The small molecule below binds the protein below.
Small molecule (SMILES): CC1=CC(C)(C)Nc2cc3c(cc21)OCO3

Sequence of chain 1.A:
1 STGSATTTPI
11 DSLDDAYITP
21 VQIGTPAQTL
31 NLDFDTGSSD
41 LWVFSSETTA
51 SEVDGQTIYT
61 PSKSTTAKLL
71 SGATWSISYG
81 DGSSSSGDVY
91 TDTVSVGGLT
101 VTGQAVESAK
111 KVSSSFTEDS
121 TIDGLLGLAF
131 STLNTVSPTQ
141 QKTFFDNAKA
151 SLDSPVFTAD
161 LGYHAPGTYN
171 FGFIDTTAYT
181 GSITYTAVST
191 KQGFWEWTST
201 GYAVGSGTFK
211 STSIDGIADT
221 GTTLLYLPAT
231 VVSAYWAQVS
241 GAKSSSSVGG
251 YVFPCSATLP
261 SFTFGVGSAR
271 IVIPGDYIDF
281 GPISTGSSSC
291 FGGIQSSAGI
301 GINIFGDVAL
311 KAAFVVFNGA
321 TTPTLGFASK

Binding-site contacts:
Ligand atom N contacts residue SER115 of chain 1.A at 4.0 Å.
Ligand atom C1 contacts residue ILE122 of chain 1.A at 4.5 Å (hydrophobic).
Ligand atom N contacts residue ASP81 of chain 1.A at 2.5 Å (salt-bridge).
Ligand atom O1 contacts residue ASP35 of chain 1.A at 3.7 Å.
Ligand atom O1 contacts residue ASP33 of chain 1.A at 3.9 Å.
Ligand atom C5 contacts residue ASP33 of chain 1.A at 4.5 Å.
Ligand atom O1 contacts residue GLY221 of chain 1.A at 3.2 Å (h-bond).
Ligand atom O1 contacts residue LEU125 of chain 1.A at 3.4 Å.
Ligand atom C5 contacts residue PHE116 of chain 1.A at 3.8 Å (hydrophobic).
Ligand atom C9 contacts residue TYR79 of chain 1.A at 4.0 Å (hydrophobic).
Ligand atom C7 contacts residue LEU125 of chain 1.A at 4.0 Å (hydrophobic).
Ligand atom C8 contacts residue GLY221 of chain 1.A at 4.0 Å.
Ligand atom O contacts residue GLY221 of chain 1.A at 3.8 Å.
Ligand atom C8 contacts residue ASP81 of chain 1.A at 4.4 Å.
Ligand atom O contacts residue ASP35 of chain 1.A at 4.4 Å.
Ligand atom C9 contacts residue PHE116 of chain 1.A at 4.4 Å (hydrophobic).
Ligand atom C7 contacts residue ASP33 of chain 1.A at 4.0 Å.
Ligand atom C10 contacts residue GLY221 of chain 1.A at 3.3 Å.
Ligand atom N contacts residue PHE116 of chain 1.A at 4.2 Å.
Ligand atom C8 contacts residue TYR79 of chain 1.A at 4.1 Å (hydrophobic).
Ligand atom C6 contacts residue ASP33 of chain 1.A at 3.4 Å.
Ligand atom O contacts residue TYR79 of chain 1.A at 3.6 Å.
Ligand atom C7 contacts residue GLY221 of chain 1.A at 3.6 Å.
Ligand atom N contacts residue SER83 of chain 1.A at 3.3 Å (h-bond).
Ligand atom C9 contacts residue ASP81 of chain 1.A at 3.2 Å.
Ligand atom C6 contacts residue LEU125 of chain 1.A at 4.4 Å (hydrophobic).
Ligand atom C8 contacts residue SER83 of chain 1.A at 4.5 Å.
Ligand atom C4 contacts residue SER83 of chain 1.A at 3.6 Å.
Ligand atom C9 contacts residue SER83 of chain 1.A at 3.5 Å.
Ligand atom C10 contacts residue ASP35 of chain 1.A at 3.2 Å.
Ligand atom C10 contacts residue LEU125 of chain 1.A at 3.9 Å (hydrophobic).
Ligand atom C6 contacts residue PHE116 of chain 1.A at 4.2 Å (hydrophobic).
Ligand atom C4 contacts residue ASP81 of chain 1.A at 3.2 Å.
Ligand atom C1 contacts residue PHE116 of chain 1.A at 3.7 Å (hydrophobic).
Ligand atom C4 contacts residue PHE116 of chain 1.A at 4.0 Å (hydrophobic).
Ligand atom C6 contacts residue GLY221 of chain 1.A at 4.4 Å.
Ligand atom C10 contacts residue TYR79 of chain 1.A at 3.9 Å (hydrophobic).